Sequence of chain 1.D:
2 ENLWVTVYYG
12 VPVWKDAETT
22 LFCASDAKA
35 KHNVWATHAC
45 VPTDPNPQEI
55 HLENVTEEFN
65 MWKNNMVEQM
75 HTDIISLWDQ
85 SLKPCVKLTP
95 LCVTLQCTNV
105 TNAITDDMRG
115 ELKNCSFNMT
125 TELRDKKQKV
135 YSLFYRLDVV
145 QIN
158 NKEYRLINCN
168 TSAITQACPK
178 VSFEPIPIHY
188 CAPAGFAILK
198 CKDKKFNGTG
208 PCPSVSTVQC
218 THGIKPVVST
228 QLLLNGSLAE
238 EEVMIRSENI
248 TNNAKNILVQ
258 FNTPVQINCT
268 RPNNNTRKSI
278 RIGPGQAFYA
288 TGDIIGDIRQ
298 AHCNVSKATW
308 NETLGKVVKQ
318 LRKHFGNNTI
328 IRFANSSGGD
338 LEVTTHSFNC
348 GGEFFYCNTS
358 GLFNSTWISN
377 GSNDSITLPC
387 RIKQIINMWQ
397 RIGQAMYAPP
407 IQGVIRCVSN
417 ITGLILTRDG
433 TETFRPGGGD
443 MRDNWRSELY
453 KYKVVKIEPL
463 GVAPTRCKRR

Binding-site contacts:
Ligand atom O6 contacts residue ILE292 of chain 1.D at 3.3 Å.
Ligand atom C7 contacts residue ASN271 of chain 1.D at 3.4 Å.
Ligand atom C6 contacts residue ILE292 of chain 1.D at 4.3 Å (hydrophobic).
Ligand atom C1 contacts residue ASN271 of chain 1.D at 1.4 Å.
Ligand atom C7 contacts residue VAL410 of chain 1.D at 4.5 Å (hydrophobic).
Ligand atom C8 contacts residue VAL410 of chain 1.D at 3.8 Å (hydrophobic).
Ligand atom C5 contacts residue ASN271 of chain 1.D at 3.7 Å.
Ligand atom O5 contacts residue ILE292 of chain 1.D at 3.6 Å.
Ligand atom O6 contacts residue THR273 of chain 1.D at 4.3 Å.
Ligand atom O7 contacts residue ASN271 of chain 1.D at 3.6 Å (h-bond).
Ligand atom C1 contacts residue ILE292 of chain 1.D at 4.1 Å (hydrophobic).
Ligand atom C3 contacts residue ASN271 of chain 1.D at 3.8 Å.
Ligand atom C2 contacts residue ASN271 of chain 1.D at 2.5 Å.
Ligand atom N2 contacts residue ASN271 of chain 1.D at 2.9 Å (h-bond).
Ligand atom C4 contacts residue ASN271 of chain 1.D at 4.2 Å.
Ligand atom O5 contacts residue ASN271 of chain 1.D at 2.4 Å (h-bond).

The small molecule below binds the protein below.
Small molecule (SMILES): CC(=O)N[C@H]1[C@H](O[C@H]2[C@H](O)[C@@H](NC(C)=O)CO[C@@H]2CO)O[C@H](CO)[C@@H](O)[C@@H]1O